Sequence of chain 6.E:
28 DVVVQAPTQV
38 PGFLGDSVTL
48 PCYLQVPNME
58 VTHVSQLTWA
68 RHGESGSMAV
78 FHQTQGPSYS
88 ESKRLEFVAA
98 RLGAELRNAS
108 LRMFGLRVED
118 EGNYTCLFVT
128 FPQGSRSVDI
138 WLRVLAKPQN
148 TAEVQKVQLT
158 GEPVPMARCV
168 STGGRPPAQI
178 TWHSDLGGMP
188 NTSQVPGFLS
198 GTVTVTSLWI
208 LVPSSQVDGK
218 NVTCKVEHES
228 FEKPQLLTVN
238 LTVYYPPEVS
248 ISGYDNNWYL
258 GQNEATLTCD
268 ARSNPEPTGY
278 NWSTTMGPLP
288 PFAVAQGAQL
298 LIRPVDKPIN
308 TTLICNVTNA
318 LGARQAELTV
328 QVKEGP

A protein and the small-molecule ligand that binds it are described below.
Small molecule (SMILES): CC(=O)N[C@H]1[C@H](O[C@H]2[C@H](O)[C@@H](NC(C)=O)CO[C@@H]2CO)O[C@H](CO)[C@@H](O[C@@H]2O[C@H](CO)[C@@H](O)[C@H](O)[C@@H]2O)[C@@H]1O

Binding-site contacts:
Ligand atom C5 contacts residue ASN105 of chain 6.E at 3.6 Å.
Ligand atom C1 contacts residue ASN105 of chain 6.E at 1.4 Å.
Ligand atom O5 contacts residue ASN105 of chain 6.E at 2.4 Å (h-bond).
Ligand atom C2 contacts residue ASN105 of chain 6.E at 2.5 Å.
Ligand atom O6 contacts residue ALA96 of chain 6.E at 4.3 Å.
Ligand atom C7 contacts residue ASN105 of chain 6.E at 3.6 Å.
Ligand atom O6 contacts residue VAL95 of chain 6.E at 2.9 Å (h-bond).
Ligand atom C3 contacts residue ASN105 of chain 6.E at 3.8 Å.
Ligand atom C8 contacts residue TYR50 of chain 6.E at 4.1 Å (hydrophobic).
Ligand atom O5 contacts residue ALA96 of chain 6.E at 4.5 Å.
Ligand atom O7 contacts residue ASN105 of chain 6.E at 4.0 Å.
Ligand atom C4 contacts residue ASN105 of chain 6.E at 4.3 Å.
Ligand atom C8 contacts residue PRO48 of chain 6.E at 4.4 Å (hydrophobic).
Ligand atom N2 contacts residue ASN105 of chain 6.E at 2.9 Å (h-bond).
Ligand atom C5 contacts residue VAL95 of chain 6.E at 4.5 Å (hydrophobic).
Ligand atom C6 contacts residue VAL95 of chain 6.E at 3.6 Å (hydrophobic).
Ligand atom O5 contacts residue VAL95 of chain 6.E at 4.5 Å.